This protein binds this small molecule.
Small molecule (SMILES): CC(=O)N[C@H]1[C@H](O[C@H]2[C@H](O)[C@@H](NC(C)=O)CO[C@@H]2CO)O[C@H](CO)[C@@H](O)[C@@H]1O

Binding-site contacts:
Ligand atom C1 contacts residue ASN250 of chain 1.A at 3.6 Å.
Ligand atom N2 contacts residue THR223 of chain 1.A at 4.0 Å.
Ligand atom C4 contacts residue TYR221 of chain 1.A at 4.2 Å (hydrophobic).
Ligand atom C5 contacts residue ASN283 of chain 1.A at 3.6 Å.
Ligand atom O6 contacts residue TYR221 of chain 1.A at 3.6 Å.
Ligand atom C7 contacts residue ASN250 of chain 1.A at 4.2 Å.
Ligand atom C5 contacts residue TYR221 of chain 1.A at 3.7 Å (hydrophobic).
Ligand atom C2 contacts residue ASN250 of chain 1.A at 3.8 Å.
Ligand atom O6 contacts residue VAL222 of chain 1.A at 4.3 Å.
Ligand atom C5 contacts residue ASN250 of chain 1.A at 4.3 Å.
Ligand atom O7 contacts residue ASN250 of chain 1.A at 3.4 Å (h-bond).
Ligand atom C1 contacts residue ASN283 of chain 1.A at 1.4 Å.
Ligand atom O5 contacts residue TYR221 of chain 1.A at 3.8 Å.
Ligand atom O6 contacts residue ILE251 of chain 1.A at 4.2 Å.
Ligand atom C2 contacts residue ASN283 of chain 1.A at 2.4 Å.
Ligand atom O5 contacts residue ASN283 of chain 1.A at 2.3 Å (h-bond).
Ligand atom O4 contacts residue TYR198 of chain 1.A at 4.0 Å.
Ligand atom N2 contacts residue ASN250 of chain 1.A at 4.3 Å.
Ligand atom C3 contacts residue ASN283 of chain 1.A at 3.8 Å.
Ligand atom C8 contacts residue THR223 of chain 1.A at 3.7 Å.
Ligand atom N2 contacts residue ASN283 of chain 1.A at 2.9 Å (h-bond).
Ligand atom C6 contacts residue TYR198 of chain 1.A at 4.0 Å (hydrophobic).
Ligand atom O7 contacts residue ASN283 of chain 1.A at 3.5 Å (h-bond).
Ligand atom O5 contacts residue ILE251 of chain 1.A at 4.0 Å.
Ligand atom C7 contacts residue THR223 of chain 1.A at 4.4 Å.
Ligand atom C6 contacts residue TYR221 of chain 1.A at 3.8 Å (hydrophobic).
Ligand atom C6 contacts residue ASN250 of chain 1.A at 3.5 Å.
Ligand atom C8 contacts residue TYR252 of chain 1.A at 3.6 Å (hydrophobic).
Ligand atom C6 contacts residue ILE251 of chain 1.A at 4.2 Å (hydrophobic).
Ligand atom O6 contacts residue ASN250 of chain 1.A at 2.7 Å (h-bond).
Ligand atom O5 contacts residue ASN250 of chain 1.A at 3.3 Å.
Ligand atom C4 contacts residue ASN283 of chain 1.A at 4.2 Å.
Ligand atom C1 contacts residue TYR221 of chain 1.A at 4.2 Å (hydrophobic).
Ligand atom O3 contacts residue TYR221 of chain 1.A at 4.3 Å.
Ligand atom C5 contacts residue TYR198 of chain 1.A at 4.4 Å (hydrophobic).
Ligand atom C6 contacts residue TYR252 of chain 1.A at 3.8 Å (hydrophobic).
Ligand atom C7 contacts residue ASN283 of chain 1.A at 3.4 Å.

Sequence of chain 1.A:
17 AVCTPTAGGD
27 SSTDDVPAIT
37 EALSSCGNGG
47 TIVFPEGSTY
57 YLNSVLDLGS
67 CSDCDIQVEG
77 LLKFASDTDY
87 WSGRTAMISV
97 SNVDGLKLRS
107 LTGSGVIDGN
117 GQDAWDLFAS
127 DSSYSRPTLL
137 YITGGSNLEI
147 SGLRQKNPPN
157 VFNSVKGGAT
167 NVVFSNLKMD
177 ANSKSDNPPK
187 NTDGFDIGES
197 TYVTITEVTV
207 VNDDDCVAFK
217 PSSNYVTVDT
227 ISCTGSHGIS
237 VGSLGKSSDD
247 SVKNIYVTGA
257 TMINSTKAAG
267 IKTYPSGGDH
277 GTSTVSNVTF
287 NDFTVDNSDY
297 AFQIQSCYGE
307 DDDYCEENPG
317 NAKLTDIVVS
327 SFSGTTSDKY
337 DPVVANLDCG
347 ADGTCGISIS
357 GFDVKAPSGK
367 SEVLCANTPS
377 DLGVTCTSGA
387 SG